Sequence of chain 1.K:
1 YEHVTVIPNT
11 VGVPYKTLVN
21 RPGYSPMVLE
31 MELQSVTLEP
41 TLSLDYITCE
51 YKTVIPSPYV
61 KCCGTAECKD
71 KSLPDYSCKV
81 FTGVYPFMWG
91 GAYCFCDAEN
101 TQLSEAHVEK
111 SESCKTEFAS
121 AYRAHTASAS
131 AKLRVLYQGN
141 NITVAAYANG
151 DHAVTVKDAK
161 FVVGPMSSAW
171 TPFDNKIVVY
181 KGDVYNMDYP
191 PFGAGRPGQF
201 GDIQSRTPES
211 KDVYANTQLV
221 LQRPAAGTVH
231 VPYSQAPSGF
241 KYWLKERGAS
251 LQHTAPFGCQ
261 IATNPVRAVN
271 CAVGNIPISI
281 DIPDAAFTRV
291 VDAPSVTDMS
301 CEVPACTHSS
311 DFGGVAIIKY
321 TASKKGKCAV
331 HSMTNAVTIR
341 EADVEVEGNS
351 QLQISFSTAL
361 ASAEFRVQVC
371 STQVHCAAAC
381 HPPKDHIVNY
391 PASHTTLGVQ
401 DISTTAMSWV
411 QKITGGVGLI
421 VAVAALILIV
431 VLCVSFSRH

The small molecule below binds the protein below.
Small molecule (SMILES): CC(=O)N[C@@H]1[C@@H](O)[C@H](O)[C@@H](CO)O[C@H]1O

Sequence of chain 1.L:
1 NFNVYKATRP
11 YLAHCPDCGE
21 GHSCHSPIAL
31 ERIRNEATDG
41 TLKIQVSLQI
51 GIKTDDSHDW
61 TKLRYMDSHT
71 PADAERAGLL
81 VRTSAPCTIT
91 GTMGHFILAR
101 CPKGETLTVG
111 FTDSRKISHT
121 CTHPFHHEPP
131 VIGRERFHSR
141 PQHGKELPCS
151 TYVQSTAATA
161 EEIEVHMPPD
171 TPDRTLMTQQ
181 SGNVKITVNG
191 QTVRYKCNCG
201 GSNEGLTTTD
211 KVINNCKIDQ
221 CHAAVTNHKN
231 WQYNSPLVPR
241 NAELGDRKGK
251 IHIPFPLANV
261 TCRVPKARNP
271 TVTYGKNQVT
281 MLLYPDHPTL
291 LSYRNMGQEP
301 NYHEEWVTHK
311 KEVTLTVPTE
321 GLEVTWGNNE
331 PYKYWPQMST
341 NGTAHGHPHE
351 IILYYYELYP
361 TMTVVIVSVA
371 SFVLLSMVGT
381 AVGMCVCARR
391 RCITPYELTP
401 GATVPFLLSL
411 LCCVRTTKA

Binding-site contacts:
Ligand atom O5 contacts residue ASN259 of chain 1.L at 2.3 Å (h-bond).
Ligand atom C8 contacts residue ASN259 of chain 1.L at 4.4 Å.
Ligand atom O7 contacts residue ASN259 of chain 1.L at 2.9 Å (h-bond).
Ligand atom O6 contacts residue ASN259 of chain 1.L at 4.2 Å.
Ligand atom C2 contacts residue ASN259 of chain 1.L at 2.4 Å.
Ligand atom C5 contacts residue ASN259 of chain 1.L at 3.7 Å.
Ligand atom C1 contacts residue ASN259 of chain 1.L at 1.4 Å.
Ligand atom C7 contacts residue ASN259 of chain 1.L at 3.1 Å.
Ligand atom C3 contacts residue ASN259 of chain 1.L at 3.8 Å.
Ligand atom N2 contacts residue ASN259 of chain 1.L at 2.9 Å (h-bond).
Ligand atom C8 contacts residue LYS181 of chain 1.K at 4.3 Å.
Ligand atom C4 contacts residue ASN259 of chain 1.L at 4.2 Å.
Ligand atom O7 contacts residue THR116 of chain 1.K at 3.9 Å.
Ligand atom O7 contacts residue LYS181 of chain 1.K at 4.3 Å.